Binding-site contacts:
Ligand atom OAG contacts residue ASP265 of chain 1.A at 4.0 Å.
Ligand atom OAU contacts residue PHE175 of chain 1.A at 3.4 Å.
Ligand atom CAL contacts residue HIS172 of chain 1.A at 3.9 Å.
Ligand atom CAT contacts residue THR184 of chain 1.A at 3.2 Å.
Ligand atom CAF contacts residue PRO173 of chain 1.A at 4.0 Å (hydrophobic).
Ligand atom CAX contacts residue LEU268 of chain 1.A at 3.9 Å (hydrophobic).
Ligand atom CAT contacts residue GLU242 of chain 1.A at 3.5 Å.
Ligand atom CAR contacts residue GLU242 of chain 1.A at 4.0 Å.
Ligand atom CAB contacts residue HIS287 of chain 1.A at 4.0 Å.
Ligand atom CAP contacts residue TRP239 of chain 1.A at 3.6 Å (hydrophobic).
Ligand atom CAB contacts residue UDP1 of chain 1.C at 3.6 Å.
Ligand atom OAQ contacts residue GLU242 of chain 1.A at 2.6 Å (salt-bridge).
Ligand atom CAW contacts residue LEU268 of chain 1.A at 3.7 Å (hydrophobic).
Ligand atom CAN contacts residue UDP1 of chain 1.C at 3.5 Å.
Ligand atom OAK contacts residue HIS172 of chain 1.A at 3.6 Å.
Ligand atom OAU contacts residue TRP239 of chain 1.A at 3.6 Å (h-bond).
Ligand atom CAR contacts residue HIS172 of chain 1.A at 3.9 Å.
Ligand atom OAI contacts residue MET205 of chain 1.A at 3.6 Å.
Ligand atom CBA contacts residue LEU268 of chain 1.A at 3.8 Å (hydrophobic).
Ligand atom OAS contacts residue HIS172 of chain 1.A at 3.2 Å (h-bond).
Ligand atom CAP contacts residue GLU242 of chain 1.A at 3.3 Å.
Ligand atom OAK contacts residue SER174 of chain 1.A at 4.0 Å.
Ligand atom CAA contacts residue UDP1 of chain 1.C at 3.3 Å.
Ligand atom OAH contacts residue ASP265 of chain 1.A at 2.6 Å (salt-bridge).
Ligand atom OAU contacts residue THR184 of chain 1.A at 2.7 Å (h-bond).
Ligand atom OAM contacts residue UDP1 of chain 1.C at 3.5 Å (h-bond).
Ligand atom CAW contacts residue SER174 of chain 1.A at 3.9 Å.
Ligand atom CAP contacts residue HIS172 of chain 1.A at 3.9 Å.
Ligand atom CAD contacts residue ASP265 of chain 1.A at 3.1 Å.
Ligand atom CAJ contacts residue HIS172 of chain 1.A at 3.8 Å.
Ligand atom OAQ contacts residue HIS172 of chain 1.A at 2.8 Å (h-bond).
Ligand atom CAV contacts residue SER174 of chain 1.A at 3.5 Å.
Ligand atom OAH contacts residue ALA282 of chain 1.A at 3.9 Å.
Ligand atom OAG contacts residue HIS287 of chain 1.A at 3.4 Å.
Ligand atom CAR contacts residue TRP239 of chain 1.A at 3.7 Å (hydrophobic).
Ligand atom CAT contacts residue TRP239 of chain 1.A at 3.6 Å (hydrophobic).
Ligand atom NAO contacts residue UDP1 of chain 1.C at 2.5 Å (h-bond).
Ligand atom CAT contacts residue TYR203 of chain 1.A at 3.7 Å (hydrophobic).
Ligand atom CAN contacts residue TRP239 of chain 1.A at 3.8 Å (hydrophobic).
Ligand atom CAL contacts residue UDP1 of chain 1.C at 4.0 Å.

Sequence of chain 1.A:
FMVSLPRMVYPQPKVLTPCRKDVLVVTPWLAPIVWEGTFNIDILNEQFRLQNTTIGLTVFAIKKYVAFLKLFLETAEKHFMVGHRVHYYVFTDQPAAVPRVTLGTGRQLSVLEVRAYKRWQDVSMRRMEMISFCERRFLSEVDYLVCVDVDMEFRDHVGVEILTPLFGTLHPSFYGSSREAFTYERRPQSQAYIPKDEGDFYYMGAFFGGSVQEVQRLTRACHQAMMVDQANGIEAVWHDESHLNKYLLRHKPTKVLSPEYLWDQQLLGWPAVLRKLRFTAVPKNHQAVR

This small molecule binds to this protein.
Small molecule (SMILES): CCCCCCCCO[C@@H]1O[C@H](CO)[C@H](O)[C@H](N)[C@H]1O[C@H]1C[C@H](O)[C@H](O)[C@H](C)O1